Binding-site contacts:
Ligand atom C8 contacts residue HIS205 of chain 1.E at 3.6 Å.
Ligand atom N2 contacts residue THR204 of chain 1.E at 4.3 Å.
Ligand atom C2 contacts residue HIS205 of chain 1.E at 4.4 Å.
Ligand atom N2 contacts residue ASN202 of chain 1.E at 2.8 Å (h-bond).
Ligand atom C3 contacts residue ASN202 of chain 1.E at 3.7 Å.
Ligand atom C1 contacts residue ASN202 of chain 1.E at 1.4 Å.
Ligand atom C3 contacts residue HIS205 of chain 1.E at 4.5 Å.
Ligand atom O7 contacts residue ASN202 of chain 1.E at 3.7 Å.
Ligand atom C7 contacts residue SER237 of chain 1.E at 4.3 Å.
Ligand atom C1 contacts residue HIS205 of chain 1.E at 3.7 Å.
Ligand atom C8 contacts residue SER237 of chain 1.E at 4.3 Å.
Ligand atom N2 contacts residue HIS205 of chain 1.E at 4.4 Å.
Ligand atom C5 contacts residue HIS205 of chain 1.E at 4.3 Å.
Ligand atom C7 contacts residue HIS205 of chain 1.E at 4.5 Å.
Ligand atom O5 contacts residue HIS205 of chain 1.E at 3.6 Å.
Ligand atom C4 contacts residue ASN202 of chain 1.E at 3.9 Å.
Ligand atom C8 contacts residue ASN202 of chain 1.E at 4.0 Å.
Ligand atom O5 contacts residue ASN202 of chain 1.E at 2.4 Å (h-bond).
Ligand atom O7 contacts residue SER237 of chain 1.E at 3.9 Å.
Ligand atom C2 contacts residue ASN202 of chain 1.E at 2.3 Å.
Ligand atom C5 contacts residue ASN202 of chain 1.E at 3.7 Å.
Ligand atom C7 contacts residue ASN202 of chain 1.E at 3.2 Å.

Sequence of chain 1.E:
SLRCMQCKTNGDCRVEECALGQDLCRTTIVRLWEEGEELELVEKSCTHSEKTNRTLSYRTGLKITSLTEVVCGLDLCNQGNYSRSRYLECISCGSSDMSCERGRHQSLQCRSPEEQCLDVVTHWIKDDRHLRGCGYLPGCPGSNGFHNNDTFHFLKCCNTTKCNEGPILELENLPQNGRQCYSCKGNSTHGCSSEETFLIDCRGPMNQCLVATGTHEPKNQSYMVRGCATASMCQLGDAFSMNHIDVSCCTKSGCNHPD

The protein below binds the small molecule below.
Small molecule (SMILES): CC(=O)N[C@H]1[C@H](O[C@H]2[C@H](O)[C@@H](NC(C)=O)CO[C@@H]2CO)O[C@H](CO)[C@@H](O)[C@@H]1O